Sequence of chain 39.C:
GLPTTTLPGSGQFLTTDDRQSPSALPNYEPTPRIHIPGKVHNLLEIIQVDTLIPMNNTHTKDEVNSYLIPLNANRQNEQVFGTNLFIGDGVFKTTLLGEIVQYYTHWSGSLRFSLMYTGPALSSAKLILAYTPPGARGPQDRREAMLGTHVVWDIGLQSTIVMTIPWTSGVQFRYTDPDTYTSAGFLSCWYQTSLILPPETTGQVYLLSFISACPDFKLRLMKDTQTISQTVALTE

A small-molecule ligand and the protein it binds are described below.
Small molecule (SMILES): OCCOCOCc1cc(CCCCCOc2c(Cl)cc(C3=NCCO3)cc2Cl)on1

Binding-site contacts:
Ligand atom C3B contacts residue PHE186 of chain 39.A at 3.7 Å (hydrophobic).
Ligand atom C1C contacts residue TYR128 of chain 39.A at 3.5 Å (hydrophobic).
Ligand atom C5C contacts residue VAL188 of chain 39.A at 2.9 Å (hydrophobic).
Ligand atom CL1 contacts residue LEU25 of chain 39.C at 3.5 Å.
Ligand atom C4A contacts residue PRO174 of chain 39.A at 3.3 Å (hydrophobic).
Ligand atom C5B contacts residue TYR152 of chain 39.A at 3.8 Å (hydrophobic).
Ligand atom N3A contacts residue PRO174 of chain 39.A at 3.6 Å (h-bond).
Ligand atom O1D contacts residue SER107 of chain 39.A at 3.2 Å.
Ligand atom O1A contacts residue ALA150 of chain 39.A at 3.8 Å.
Ligand atom C31 contacts residue LEU106 of chain 39.A at 3.8 Å (hydrophobic).
Ligand atom N3A contacts residue ALA24 of chain 39.C at 3.6 Å.
Ligand atom C5A contacts residue VAL176 of chain 39.A at 3.2 Å (hydrophobic).
Ligand atom C4 contacts residue LEU106 of chain 39.A at 2.5 Å (hydrophobic).
Ligand atom C3C contacts residue ILE104 of chain 39.A at 3.6 Å (hydrophobic).
Ligand atom O1A contacts residue PHE186 of chain 39.A at 2.9 Å.
Ligand atom C2B contacts residue MET224 of chain 39.A at 3.6 Å (hydrophobic).
Ligand atom CL1 contacts residue VAL188 of chain 39.A at 3.5 Å.
Ligand atom C1B contacts residue TYR152 of chain 39.A at 3.8 Å (hydrophobic).
Ligand atom C31 contacts residue ASN219 of chain 39.A at 3.8 Å.
Ligand atom C5A contacts residue PHE186 of chain 39.A at 3.5 Å (hydrophobic).
Ligand atom O1 contacts residue MET221 of chain 39.A at 3.1 Å (h-bond).
Ligand atom O1B contacts residue TYR152 of chain 39.A at 3.8 Å.
Ligand atom C4C contacts residue TYR128 of chain 39.A at 3.5 Å (hydrophobic).
Ligand atom C5A contacts residue ALA150 of chain 39.A at 3.2 Å (hydrophobic).
Ligand atom N2 contacts residue ASN219 of chain 39.A at 3.4 Å (h-bond).
Ligand atom CL2 contacts residue ILE104 of chain 39.A at 3.1 Å.
Ligand atom N2 contacts residue MET221 of chain 39.A at 3.5 Å (h-bond).
Ligand atom C2D contacts residue SER107 of chain 39.A at 3.8 Å.
Ligand atom C4A contacts residue SER175 of chain 39.A at 3.8 Å.
Ligand atom C6B contacts residue VAL188 of chain 39.A at 3.8 Å (hydrophobic).
Ligand atom C2A contacts residue PHE186 of chain 39.A at 3.3 Å (hydrophobic).
Ligand atom C1B contacts residue VAL188 of chain 39.A at 3.8 Å (hydrophobic).
Ligand atom C3D contacts residue LEU116 of chain 39.A at 3.6 Å (hydrophobic).
Ligand atom C5 contacts residue LEU106 of chain 39.A at 3.5 Å (hydrophobic).
Ligand atom C4A contacts residue VAL176 of chain 39.A at 3.7 Å (hydrophobic).
Ligand atom C3 contacts residue LEU106 of chain 39.A at 3.4 Å (hydrophobic).
Ligand atom C4B contacts residue PHE186 of chain 39.A at 3.4 Å (hydrophobic).
Ligand atom C3B contacts residue MET224 of chain 39.A at 3.4 Å (hydrophobic).
Ligand atom CL2 contacts residue MET224 of chain 39.A at 2.9 Å.
Ligand atom C6B contacts residue TYR152 of chain 39.A at 3.8 Å (hydrophobic).

Sequence of chain 40.C:
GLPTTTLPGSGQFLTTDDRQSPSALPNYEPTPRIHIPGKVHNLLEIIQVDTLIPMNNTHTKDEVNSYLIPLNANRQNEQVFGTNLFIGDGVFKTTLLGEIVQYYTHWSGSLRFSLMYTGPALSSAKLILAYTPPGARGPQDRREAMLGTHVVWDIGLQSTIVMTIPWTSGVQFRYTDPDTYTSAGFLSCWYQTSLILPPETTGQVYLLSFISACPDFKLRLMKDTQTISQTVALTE

Sequence of chain 39.A:
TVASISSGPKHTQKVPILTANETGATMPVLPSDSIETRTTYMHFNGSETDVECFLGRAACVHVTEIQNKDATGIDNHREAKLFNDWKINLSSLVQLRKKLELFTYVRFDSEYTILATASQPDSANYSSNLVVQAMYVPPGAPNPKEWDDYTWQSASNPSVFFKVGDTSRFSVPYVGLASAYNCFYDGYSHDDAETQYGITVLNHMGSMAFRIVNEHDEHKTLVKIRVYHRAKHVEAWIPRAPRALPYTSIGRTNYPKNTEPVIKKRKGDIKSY